This small molecule binds to this protein.
Small molecule (SMILES): C=CC[N@@+]1(C)CC[C@]23c4c5ccc(O)c4O[C@H]2C(=O)CC[C@@]3(O)[C@H]1C5

Binding-site contacts:
Ligand atom C20 contacts residue VAL128 of chain 1.G at 3.9 Å (hydrophobic).
Ligand atom C1 contacts residue LEU340 of chain 1.G at 3.5 Å (hydrophobic).
Ligand atom C18 contacts residue LEU344 of chain 1.G at 3.4 Å (hydrophobic).
Ligand atom C2 contacts residue LEU340 of chain 1.G at 3.5 Å (hydrophobic).
Ligand atom C2 contacts residue PHE83 of chain 1.G at 3.6 Å (hydrophobic).
Ligand atom O2 contacts residue SER203 of chain 1.G at 2.7 Å (h-bond).
Ligand atom C5 contacts residue SER203 of chain 1.G at 4.0 Å.
Ligand atom C16 contacts residue VAL128 of chain 1.G at 3.2 Å (hydrophobic).
Ligand atom C3 contacts residue HIS449 of chain 1.G at 3.4 Å.
Ligand atom C1 contacts residue LEU344 of chain 1.G at 3.6 Å (hydrophobic).
Ligand atom C15 contacts residue GLY124 of chain 1.G at 3.1 Å.
Ligand atom O1 contacts residue HIS449 of chain 1.G at 2.5 Å (h-bond).
Ligand atom C16 contacts residue GLY124 of chain 1.G at 4.0 Å.
Ligand atom O1 contacts residue GLU202 of chain 1.G at 3.2 Å (salt-bridge).
Ligand atom C20 contacts residue LEU286 of chain 1.G at 3.1 Å (hydrophobic).
Ligand atom C19 contacts residue ALA75 of chain 1.G at 3.8 Å (hydrophobic).
Ligand atom C10 contacts residue LEU344 of chain 1.G at 3.2 Å (hydrophobic).
Ligand atom C11 contacts residue LEU344 of chain 1.G at 3.8 Å (hydrophobic).
Ligand atom C2 contacts residue HIS449 of chain 1.G at 3.3 Å.
Ligand atom C8 contacts residue ILE341 of chain 1.G at 3.5 Å (hydrophobic).
Ligand atom C9 contacts residue LEU344 of chain 1.G at 3.8 Å (hydrophobic).
Ligand atom N1 contacts residue VAL128 of chain 1.G at 4.1 Å.
Ligand atom O4 contacts residue LEU286 of chain 1.G at 3.0 Å.
Ligand atom C13 contacts residue GLY124 of chain 1.G at 4.1 Å.
Ligand atom C3 contacts residue SER203 of chain 1.G at 3.5 Å.
Ligand atom C8 contacts residue MET345 of chain 1.G at 3.6 Å (hydrophobic).
Ligand atom O2 contacts residue GLY125 of chain 1.G at 3.3 Å (h-bond).
Ligand atom C15 contacts residue GLY125 of chain 1.G at 3.3 Å.
Ligand atom C7 contacts residue MET345 of chain 1.G at 3.7 Å (hydrophobic).
Ligand atom C19 contacts residue LEU344 of chain 1.G at 3.2 Å (hydrophobic).
Ligand atom O1 contacts residue SER203 of chain 1.G at 2.7 Å (h-bond).
Ligand atom C15 contacts residue VAL128 of chain 1.G at 3.9 Å (hydrophobic).
Ligand atom C4 contacts residue SER203 of chain 1.G at 3.4 Å.
Ligand atom C13 contacts residue GLY125 of chain 1.G at 3.9 Å.
Ligand atom C17 contacts residue LEU344 of chain 1.G at 4.1 Å (hydrophobic).
Ligand atom C7 contacts residue ILE341 of chain 1.G at 3.8 Å (hydrophobic).
Ligand atom C1 contacts residue LEU79 of chain 1.G at 3.9 Å (hydrophobic).
Ligand atom C5 contacts residue GLY125 of chain 1.G at 3.3 Å.
Ligand atom C5 contacts residue GLY124 of chain 1.G at 4.0 Å.
Ligand atom O2 contacts residue GLY124 of chain 1.G at 3.9 Å.

Sequence of chain 1.G:
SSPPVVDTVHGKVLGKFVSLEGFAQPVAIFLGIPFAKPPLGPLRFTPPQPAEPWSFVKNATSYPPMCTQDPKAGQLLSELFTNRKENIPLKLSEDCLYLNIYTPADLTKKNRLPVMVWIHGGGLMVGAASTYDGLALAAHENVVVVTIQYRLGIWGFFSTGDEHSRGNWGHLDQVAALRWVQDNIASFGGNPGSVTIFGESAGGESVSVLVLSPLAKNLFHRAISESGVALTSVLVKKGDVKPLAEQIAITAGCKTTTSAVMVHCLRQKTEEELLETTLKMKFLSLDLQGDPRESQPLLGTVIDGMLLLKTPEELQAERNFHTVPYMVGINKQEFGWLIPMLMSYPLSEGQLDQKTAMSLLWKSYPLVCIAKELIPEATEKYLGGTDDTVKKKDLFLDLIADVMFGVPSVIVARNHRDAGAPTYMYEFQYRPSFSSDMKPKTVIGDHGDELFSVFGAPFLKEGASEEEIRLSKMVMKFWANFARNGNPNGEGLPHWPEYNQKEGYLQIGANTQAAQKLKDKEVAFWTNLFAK